The protein below binds the small molecule below.
Small molecule (SMILES): CC(=O)N[C@@H]1[C@@H](O)[C@H](O)[C@@H](CO)O[C@H]1O

Sequence of chain 1.C:
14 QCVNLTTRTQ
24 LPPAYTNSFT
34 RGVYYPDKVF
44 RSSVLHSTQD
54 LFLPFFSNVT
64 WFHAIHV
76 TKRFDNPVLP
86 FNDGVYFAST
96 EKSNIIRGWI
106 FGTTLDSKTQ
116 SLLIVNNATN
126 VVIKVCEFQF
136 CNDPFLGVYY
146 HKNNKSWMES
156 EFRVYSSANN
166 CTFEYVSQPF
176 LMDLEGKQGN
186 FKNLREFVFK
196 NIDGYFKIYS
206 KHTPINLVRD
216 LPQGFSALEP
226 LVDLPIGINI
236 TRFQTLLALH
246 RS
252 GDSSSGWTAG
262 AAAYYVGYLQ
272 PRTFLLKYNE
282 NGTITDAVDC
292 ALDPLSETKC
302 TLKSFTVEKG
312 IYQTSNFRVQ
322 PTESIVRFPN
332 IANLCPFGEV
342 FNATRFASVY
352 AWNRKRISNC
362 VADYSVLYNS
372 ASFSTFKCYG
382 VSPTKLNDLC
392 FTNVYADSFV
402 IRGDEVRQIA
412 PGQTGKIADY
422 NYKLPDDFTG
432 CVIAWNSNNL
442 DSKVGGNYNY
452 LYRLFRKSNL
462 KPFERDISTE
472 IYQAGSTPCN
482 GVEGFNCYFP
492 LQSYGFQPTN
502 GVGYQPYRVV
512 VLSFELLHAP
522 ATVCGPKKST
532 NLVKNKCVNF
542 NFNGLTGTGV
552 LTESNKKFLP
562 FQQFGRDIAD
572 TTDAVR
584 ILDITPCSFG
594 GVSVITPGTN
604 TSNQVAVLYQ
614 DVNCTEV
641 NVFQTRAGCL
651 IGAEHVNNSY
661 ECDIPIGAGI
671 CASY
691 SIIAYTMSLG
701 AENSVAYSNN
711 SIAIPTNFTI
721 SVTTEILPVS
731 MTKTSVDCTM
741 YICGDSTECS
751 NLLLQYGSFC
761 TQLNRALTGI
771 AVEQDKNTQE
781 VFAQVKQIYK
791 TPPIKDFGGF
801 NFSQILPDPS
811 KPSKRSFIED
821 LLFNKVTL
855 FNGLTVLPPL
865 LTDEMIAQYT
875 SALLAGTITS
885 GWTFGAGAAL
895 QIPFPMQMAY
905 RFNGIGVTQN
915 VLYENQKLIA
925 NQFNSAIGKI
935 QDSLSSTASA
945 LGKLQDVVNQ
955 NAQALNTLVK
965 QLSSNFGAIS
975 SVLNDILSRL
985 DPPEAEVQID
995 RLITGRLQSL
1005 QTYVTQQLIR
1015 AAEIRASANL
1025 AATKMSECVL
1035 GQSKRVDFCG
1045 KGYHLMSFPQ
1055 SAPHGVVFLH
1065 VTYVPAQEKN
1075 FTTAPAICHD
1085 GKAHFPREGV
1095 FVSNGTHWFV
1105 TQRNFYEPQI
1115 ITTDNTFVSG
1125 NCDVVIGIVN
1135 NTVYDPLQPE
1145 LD

Binding-site contacts:
Ligand atom N2 contacts residue ASN603 of chain 1.C at 2.6 Å (h-bond).
Ligand atom O7 contacts residue ASN603 of chain 1.C at 3.6 Å.
Ligand atom C1 contacts residue ASN603 of chain 1.C at 1.4 Å.
Ligand atom C2 contacts residue ASN603 of chain 1.C at 2.5 Å.
Ligand atom C7 contacts residue ASN603 of chain 1.C at 3.3 Å.
Ligand atom C4 contacts residue ASN603 of chain 1.C at 4.2 Å.
Ligand atom O5 contacts residue ASN603 of chain 1.C at 2.3 Å (h-bond).
Ligand atom C5 contacts residue ASN603 of chain 1.C at 3.6 Å.
Ligand atom C3 contacts residue ASN603 of chain 1.C at 3.9 Å.
Ligand atom C8 contacts residue ASN603 of chain 1.C at 4.0 Å.